Binding-site contacts:
Ligand atom N7 contacts residue MET75 of chain 1.B at 3.7 Å.
Ligand atom O3' contacts residue ARG327 of chain 1.B at 3.1 Å (salt-bridge).
Ligand atom O2' contacts residue ARG327 of chain 1.B at 3.2 Å (salt-bridge).
Ligand atom C5 contacts residue MET419 of chain 1.B at 3.8 Å (hydrophobic).
Ligand atom C5 contacts residue ILE335 of chain 1.B at 3.5 Å (hydrophobic).
Ligand atom C2' contacts residue ASP369 of chain 1.B at 3.7 Å.
Ligand atom C8 contacts residue MET75 of chain 1.B at 3.6 Å (hydrophobic).
Ligand atom N7 contacts residue MET419 of chain 1.B at 3.2 Å (h-bond).
Ligand atom P contacts residue SER393 of chain 1.B at 3.8 Å.
Ligand atom C6 contacts residue MET419 of chain 1.B at 3.6 Å (hydrophobic).
Ligand atom O1P contacts residue SER334 of chain 1.B at 2.5 Å (h-bond).
Ligand atom O2' contacts residue ASP369 of chain 1.B at 2.5 Å (salt-bridge).
Ligand atom O6 contacts residue GLY420 of chain 1.B at 2.5 Å (h-bond).
Ligand atom O6 contacts residue GLY418 of chain 1.B at 3.2 Å.
Ligand atom N7 contacts residue ILE335 of chain 1.B at 3.4 Å.
Ligand atom C2 contacts residue THR338 of chain 1.B at 3.8 Å.
Ligand atom O3P contacts residue SER334 of chain 1.B at 3.9 Å.
Ligand atom C3' contacts residue SER73 of chain 1.B at 3.3 Å.
Ligand atom N7 contacts residue GLY418 of chain 1.B at 3.8 Å.
Ligand atom O2P contacts residue GLY392 of chain 1.B at 2.8 Å (h-bond).
Ligand atom C6 contacts residue GLY420 of chain 1.B at 3.5 Å.
Ligand atom C2 contacts residue GLN446 of chain 1.B at 3.5 Å.
Ligand atom O3P contacts residue GLY333 of chain 1.B at 3.8 Å.
Ligand atom O3' contacts residue ASP369 of chain 1.B at 3.1 Å (salt-bridge).
Ligand atom O1P contacts residue TYR416 of chain 1.B at 3.5 Å (h-bond).
Ligand atom O2P contacts residue SER393 of chain 1.B at 2.9 Å (h-bond).
Ligand atom N1 contacts residue GLN446 of chain 1.B at 2.8 Å (h-bond).
Ligand atom O3' contacts residue MET390 of chain 1.B at 3.5 Å (h-bond).
Ligand atom C8 contacts residue ILE335 of chain 1.B at 3.6 Å (hydrophobic).
Ligand atom O6 contacts residue MET419 of chain 1.B at 2.7 Å (h-bond).
Ligand atom O2' contacts residue ASN308 of chain 1.B at 3.8 Å.
Ligand atom C2 contacts residue CYS336 of chain 1.B at 3.5 Å (hydrophobic).
Ligand atom O3P contacts residue GLY370 of chain 1.B at 3.3 Å.
Ligand atom O3' contacts residue SER73 of chain 1.B at 3.1 Å (h-bond).
Ligand atom C2' contacts residue ARG327 of chain 1.B at 3.4 Å.
Ligand atom C3' contacts residue ARG327 of chain 1.B at 3.7 Å.
Ligand atom O3P contacts residue GLY371 of chain 1.B at 3.3 Å (h-bond).
Ligand atom C4 contacts residue ILE335 of chain 1.B at 3.9 Å (hydrophobic).
Ligand atom O1P contacts residue SER393 of chain 1.B at 3.3 Å (h-bond).
Ligand atom C6 contacts residue GLN446 of chain 1.B at 3.8 Å.

A small-molecule ligand and the protein it binds are described below.
Small molecule (SMILES): O=c1[nH]cnc2c1ncn2[C@@H]1O[C@H](COP(=O)(O)O)[C@@H](O)[C@H]1O

Sequence of chain 1.B:
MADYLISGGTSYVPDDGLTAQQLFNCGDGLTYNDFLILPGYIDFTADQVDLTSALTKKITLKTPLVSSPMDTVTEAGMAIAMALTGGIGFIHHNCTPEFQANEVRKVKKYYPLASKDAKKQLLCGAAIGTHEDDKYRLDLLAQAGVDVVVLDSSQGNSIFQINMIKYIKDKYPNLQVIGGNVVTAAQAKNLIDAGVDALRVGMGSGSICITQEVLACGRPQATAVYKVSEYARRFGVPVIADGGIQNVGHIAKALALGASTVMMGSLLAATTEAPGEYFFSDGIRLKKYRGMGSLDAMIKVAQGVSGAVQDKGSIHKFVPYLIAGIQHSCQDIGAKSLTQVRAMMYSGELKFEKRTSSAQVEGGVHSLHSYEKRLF